This small molecule binds to this protein.
Small molecule (SMILES): CCC(=O)Nc1cccc(N(C(=O)OCc2ccc(F)cc2)c2ccnc(Nc3ccn(C)n3)n2)c1

Binding-site contacts:
Ligand atom C4 contacts residue LEU23 of chain 1.A at 3.6 Å (hydrophobic).
Ligand atom C24 contacts residue CYS102 of chain 1.A at 3.0 Å (hydrophobic).
Ligand atom N2 contacts residue PRO99 of chain 1.A at 3.6 Å (h-bond).
Ligand atom C13 contacts residue MET71 of chain 1.A at 3.5 Å (hydrophobic).
Ligand atom C25 contacts residue CYS102 of chain 1.A at 1.8 Å (hydrophobic).
Ligand atom C23 contacts residue CYS102 of chain 1.A at 3.3 Å (hydrophobic).
Ligand atom O3 contacts residue CYS102 of chain 1.A at 3.2 Å (h-bond).
Ligand atom F1 contacts residue ILE94 of chain 1.A at 3.4 Å.
Ligand atom F1 contacts residue LEU82 of chain 1.A at 3.4 Å.
Ligand atom C11 contacts residue LYS50 of chain 1.A at 3.7 Å.
Ligand atom C4 contacts residue MET98 of chain 1.A at 3.4 Å (hydrophobic).
Ligand atom C15 contacts residue LEU93 of chain 1.A at 3.5 Å (hydrophobic).
Ligand atom C8 contacts residue LEU149 of chain 1.A at 3.7 Å (hydrophobic).
Ligand atom N3 contacts residue MET98 of chain 1.A at 2.9 Å (h-bond).
Ligand atom C5 contacts residue MET98 of chain 1.A at 3.7 Å (hydrophobic).
Ligand atom N5 contacts residue MET98 of chain 1.A at 2.9 Å (h-bond).
Ligand atom C16 contacts residue THR95 of chain 1.A at 3.7 Å.
Ligand atom C4 contacts residue GLY101 of chain 1.A at 3.7 Å.
Ligand atom C14 contacts residue LEU93 of chain 1.A at 3.4 Å (hydrophobic).
Ligand atom C15 contacts residue THR95 of chain 1.A at 3.3 Å.
Ligand atom C7 contacts residue ALA48 of chain 1.A at 3.8 Å (hydrophobic).
Ligand atom C2 contacts residue GLY101 of chain 1.A at 3.5 Å.
Ligand atom N2 contacts residue GLY101 of chain 1.A at 3.6 Å.
Ligand atom F1 contacts residue LEU93 of chain 1.A at 3.0 Å.
Ligand atom N1 contacts residue GLY101 of chain 1.A at 3.6 Å.
Ligand atom C3 contacts residue GLY101 of chain 1.A at 3.5 Å.
Ligand atom C7 contacts residue LEU149 of chain 1.A at 3.5 Å (hydrophobic).
Ligand atom C8 contacts residue GLN96 of chain 1.A at 3.7 Å.
Ligand atom N3 contacts residue LEU97 of chain 1.A at 3.8 Å.
Ligand atom F1 contacts residue THR95 of chain 1.A at 3.5 Å.
Ligand atom N2 contacts residue MET98 of chain 1.A at 3.4 Å (h-bond).
Ligand atom C8 contacts residue ALA48 of chain 1.A at 3.6 Å (hydrophobic).
Ligand atom N3 contacts residue LEU23 of chain 1.A at 3.6 Å.
Ligand atom C15 contacts residue ALA48 of chain 1.A at 3.6 Å (hydrophobic).
Ligand atom C16 contacts residue LYS50 of chain 1.A at 3.5 Å.
Ligand atom O3 contacts residue ASP105 of chain 1.A at 3.6 Å (salt-bridge).
Ligand atom C24 contacts residue ARG146 of chain 1.A at 3.2 Å.
Ligand atom C14 contacts residue THR95 of chain 1.A at 3.7 Å.
Ligand atom C8 contacts residue MET98 of chain 1.A at 3.7 Å (hydrophobic).
Ligand atom C25 contacts residue ARG146 of chain 1.A at 3.1 Å.

Sequence of chain 1.A:
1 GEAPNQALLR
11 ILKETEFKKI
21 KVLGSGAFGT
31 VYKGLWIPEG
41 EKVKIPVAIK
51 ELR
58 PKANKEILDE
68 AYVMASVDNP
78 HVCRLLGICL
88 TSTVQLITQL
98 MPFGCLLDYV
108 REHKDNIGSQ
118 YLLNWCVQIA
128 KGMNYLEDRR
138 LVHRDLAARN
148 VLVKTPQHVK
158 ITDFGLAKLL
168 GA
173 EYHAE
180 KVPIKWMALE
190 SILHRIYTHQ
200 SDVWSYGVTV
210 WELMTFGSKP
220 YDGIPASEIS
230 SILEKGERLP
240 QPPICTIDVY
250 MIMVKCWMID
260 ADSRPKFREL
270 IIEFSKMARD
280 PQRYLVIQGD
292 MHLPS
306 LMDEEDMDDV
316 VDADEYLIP